This small molecule binds to this protein.
Small molecule (SMILES): CC(=O)N[C@H]1[C@H](O[C@H]2[C@H](O)[C@@H](NC(C)=O)CO[C@@H]2CO)O[C@H](CO)[C@@H](O[C@@H]2O[C@H](CO)[C@@H](O)[C@H](O)[C@@H]2O)[C@@H]1O

Sequence of chain 1.A:
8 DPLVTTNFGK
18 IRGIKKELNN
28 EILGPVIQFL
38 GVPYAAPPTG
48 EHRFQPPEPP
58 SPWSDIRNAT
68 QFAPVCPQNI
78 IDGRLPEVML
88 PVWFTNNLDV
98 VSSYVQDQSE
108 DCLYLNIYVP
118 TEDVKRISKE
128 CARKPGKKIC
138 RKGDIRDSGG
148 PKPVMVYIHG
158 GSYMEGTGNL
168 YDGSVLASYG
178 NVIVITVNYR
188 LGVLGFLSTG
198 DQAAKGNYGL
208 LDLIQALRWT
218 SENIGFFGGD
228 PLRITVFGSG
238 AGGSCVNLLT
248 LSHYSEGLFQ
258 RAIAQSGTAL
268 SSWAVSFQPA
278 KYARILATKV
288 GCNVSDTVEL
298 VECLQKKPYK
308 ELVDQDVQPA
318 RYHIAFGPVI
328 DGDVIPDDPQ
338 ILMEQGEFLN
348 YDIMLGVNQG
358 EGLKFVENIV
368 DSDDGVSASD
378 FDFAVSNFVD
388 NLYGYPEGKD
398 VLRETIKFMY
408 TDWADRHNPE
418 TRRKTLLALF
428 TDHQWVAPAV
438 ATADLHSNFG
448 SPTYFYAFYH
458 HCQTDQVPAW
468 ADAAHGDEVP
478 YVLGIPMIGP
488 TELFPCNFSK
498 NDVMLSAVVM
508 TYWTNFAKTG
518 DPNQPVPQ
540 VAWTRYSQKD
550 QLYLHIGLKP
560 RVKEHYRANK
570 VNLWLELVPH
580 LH

Binding-site contacts:
Ligand atom C5 contacts residue ASN494 of chain 1.A at 3.7 Å.
Ligand atom C1 contacts residue ASN494 of chain 1.A at 1.4 Å.
Ligand atom O7 contacts residue ASN494 of chain 1.A at 3.9 Å.
Ligand atom O5 contacts residue ASN494 of chain 1.A at 2.4 Å (h-bond).
Ligand atom C7 contacts residue ASN494 of chain 1.A at 3.8 Å.
Ligand atom C3 contacts residue ASN494 of chain 1.A at 3.8 Å.
Ligand atom C4 contacts residue ASN494 of chain 1.A at 4.2 Å.
Ligand atom C2 contacts residue ASN494 of chain 1.A at 2.4 Å.
Ligand atom N2 contacts residue ASN494 of chain 1.A at 3.0 Å (h-bond).